This small molecule binds to this protein.
Small molecule (SMILES): CC(=O)N[C@@H]1[C@@H](O)[C@H](O)[C@@H](CO)O[C@H]1O

Sequence of chain 1.D:
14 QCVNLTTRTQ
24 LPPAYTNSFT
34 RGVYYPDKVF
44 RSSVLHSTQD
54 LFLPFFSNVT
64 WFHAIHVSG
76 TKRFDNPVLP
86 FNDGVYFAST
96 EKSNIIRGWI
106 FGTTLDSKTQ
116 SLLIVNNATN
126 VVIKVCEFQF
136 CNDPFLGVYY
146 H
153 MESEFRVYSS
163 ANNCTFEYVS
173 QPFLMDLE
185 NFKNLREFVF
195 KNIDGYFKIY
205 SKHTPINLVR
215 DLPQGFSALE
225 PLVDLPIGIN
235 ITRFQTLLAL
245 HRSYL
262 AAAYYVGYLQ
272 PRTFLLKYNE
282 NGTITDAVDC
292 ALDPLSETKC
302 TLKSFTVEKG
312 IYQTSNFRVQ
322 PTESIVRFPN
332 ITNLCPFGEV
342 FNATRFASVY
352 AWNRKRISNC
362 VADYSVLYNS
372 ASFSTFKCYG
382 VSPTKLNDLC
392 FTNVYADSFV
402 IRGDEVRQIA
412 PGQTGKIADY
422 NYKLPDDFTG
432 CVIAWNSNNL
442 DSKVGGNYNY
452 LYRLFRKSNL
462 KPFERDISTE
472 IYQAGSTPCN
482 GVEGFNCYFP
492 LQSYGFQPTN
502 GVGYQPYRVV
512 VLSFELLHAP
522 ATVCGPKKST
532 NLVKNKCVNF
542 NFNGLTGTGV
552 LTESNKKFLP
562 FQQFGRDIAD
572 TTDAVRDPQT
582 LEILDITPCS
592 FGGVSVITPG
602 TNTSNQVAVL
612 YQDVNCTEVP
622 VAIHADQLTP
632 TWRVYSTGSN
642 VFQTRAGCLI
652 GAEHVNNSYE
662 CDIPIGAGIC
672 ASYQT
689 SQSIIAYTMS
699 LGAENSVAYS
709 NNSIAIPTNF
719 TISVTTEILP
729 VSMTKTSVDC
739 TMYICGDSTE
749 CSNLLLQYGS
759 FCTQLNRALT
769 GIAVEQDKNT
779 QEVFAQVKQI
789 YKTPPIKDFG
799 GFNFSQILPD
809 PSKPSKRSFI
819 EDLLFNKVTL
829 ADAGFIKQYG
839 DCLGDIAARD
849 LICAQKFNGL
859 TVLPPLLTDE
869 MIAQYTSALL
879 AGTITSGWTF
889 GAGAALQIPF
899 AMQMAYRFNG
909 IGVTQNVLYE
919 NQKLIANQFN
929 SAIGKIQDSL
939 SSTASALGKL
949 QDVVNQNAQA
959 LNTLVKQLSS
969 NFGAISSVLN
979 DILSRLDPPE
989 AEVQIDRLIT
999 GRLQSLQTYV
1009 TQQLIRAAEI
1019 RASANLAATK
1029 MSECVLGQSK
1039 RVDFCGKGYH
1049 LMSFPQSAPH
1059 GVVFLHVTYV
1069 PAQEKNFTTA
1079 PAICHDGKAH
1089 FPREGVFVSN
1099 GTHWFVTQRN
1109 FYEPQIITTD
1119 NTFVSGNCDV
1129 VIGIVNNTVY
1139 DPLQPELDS

Binding-site contacts:
Ligand atom C4 contacts residue ASN603 of chain 1.D at 4.2 Å.
Ligand atom N2 contacts residue ASN603 of chain 1.D at 2.9 Å (h-bond).
Ligand atom O5 contacts residue ASN603 of chain 1.D at 2.4 Å (h-bond).
Ligand atom C1 contacts residue ASN603 of chain 1.D at 1.4 Å.
Ligand atom C2 contacts residue ASN603 of chain 1.D at 2.5 Å.
Ligand atom C8 contacts residue ASN603 of chain 1.D at 4.2 Å.
Ligand atom C5 contacts residue ASN603 of chain 1.D at 3.7 Å.
Ligand atom C3 contacts residue ASN603 of chain 1.D at 3.8 Å.
Ligand atom C7 contacts residue ASN603 of chain 1.D at 3.3 Å.
Ligand atom O7 contacts residue ASN603 of chain 1.D at 3.2 Å (h-bond).